Sequence of chain 1.B:
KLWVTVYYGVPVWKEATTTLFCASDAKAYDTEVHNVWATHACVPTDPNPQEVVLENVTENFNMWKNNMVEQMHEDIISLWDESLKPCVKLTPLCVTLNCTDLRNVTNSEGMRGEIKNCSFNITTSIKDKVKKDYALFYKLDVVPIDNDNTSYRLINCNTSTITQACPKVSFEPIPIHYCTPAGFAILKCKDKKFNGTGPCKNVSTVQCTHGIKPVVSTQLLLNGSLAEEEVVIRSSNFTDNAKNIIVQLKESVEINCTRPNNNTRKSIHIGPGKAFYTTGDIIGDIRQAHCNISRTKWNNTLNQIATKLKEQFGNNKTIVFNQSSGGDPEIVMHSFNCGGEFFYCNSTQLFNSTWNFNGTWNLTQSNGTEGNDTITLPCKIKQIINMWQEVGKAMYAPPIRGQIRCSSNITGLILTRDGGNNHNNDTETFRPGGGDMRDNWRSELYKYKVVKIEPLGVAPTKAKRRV

This protein binds this small molecule.
Small molecule (SMILES): CC(=O)N[C@H]1[C@H](O[C@H]2[C@H](O)[C@@H](NC(C)=O)CO[C@@H]2CO)O[C@H](CO)[C@@H](O[C@@H]2O[C@H](CO)[C@@H](O)[C@H](O)[C@@H]2O)[C@@H]1O

Binding-site contacts:
Ligand atom O5 contacts residue LYS206 of chain 1.B at 3.8 Å.
Ligand atom O6 contacts residue LYS197 of chain 1.B at 4.2 Å.
Ligand atom O7 contacts residue ASN207 of chain 1.B at 3.1 Å (h-bond).
Ligand atom C4 contacts residue ASN207 of chain 1.B at 4.3 Å.
Ligand atom C2 contacts residue LYS206 of chain 1.B at 4.5 Å.
Ligand atom C5 contacts residue LYS197 of chain 1.B at 3.9 Å.
Ligand atom C2 contacts residue ASN207 of chain 1.B at 2.6 Å.
Ligand atom C1 contacts residue LYS197 of chain 1.B at 4.1 Å.
Ligand atom O5 contacts residue ASN207 of chain 1.B at 2.4 Å (h-bond).
Ligand atom C1 contacts residue ASN207 of chain 1.B at 1.4 Å.
Ligand atom C1 contacts residue LYS206 of chain 1.B at 4.3 Å.
Ligand atom O4 contacts residue LYS197 of chain 1.B at 3.8 Å.
Ligand atom O5 contacts residue LYS197 of chain 1.B at 4.2 Å.
Ligand atom O3 contacts residue LYS197 of chain 1.B at 4.3 Å.
Ligand atom C3 contacts residue ASN207 of chain 1.B at 3.8 Å.
Ligand atom C7 contacts residue ASN207 of chain 1.B at 3.4 Å.
Ligand atom O7 contacts residue LYS197 of chain 1.B at 3.2 Å (salt-bridge).
Ligand atom C3 contacts residue LYS197 of chain 1.B at 3.7 Å.
Ligand atom C4 contacts residue LYS197 of chain 1.B at 4.2 Å.
Ligand atom C1 contacts residue ASP196 of chain 1.B at 4.5 Å.
Ligand atom C7 contacts residue LYS197 of chain 1.B at 4.0 Å.
Ligand atom C5 contacts residue ASN207 of chain 1.B at 3.7 Å.
Ligand atom C1 contacts residue LYS195 of chain 1.B at 4.3 Å.
Ligand atom N2 contacts residue ASN207 of chain 1.B at 2.9 Å (h-bond).
Ligand atom C8 contacts residue LYS197 of chain 1.B at 3.9 Å.
Ligand atom O7 contacts residue LYS195 of chain 1.B at 3.5 Å (salt-bridge).